Binding-site contacts:
Ligand atom O3 contacts residue GLY194 of chain 1.A at 2.3 Å (h-bond).
Ligand atom N2 contacts residue SER137 of chain 1.A at 3.1 Å (h-bond).
Ligand atom C2 contacts residue CYS47 of chain 1.A at 1.8 Å (hydrophobic).
Ligand atom O2 contacts residue CYS47 of chain 1.A at 3.1 Å (h-bond).
Ligand atom C4 contacts residue GLY194 of chain 1.A at 3.8 Å.
Ligand atom N3 contacts residue ASP130 of chain 1.A at 3.5 Å (salt-bridge).
Ligand atom C10 contacts residue SER137 of chain 1.A at 3.9 Å.
Ligand atom C14 contacts residue GLY136 of chain 1.A at 3.8 Å.
Ligand atom O1 contacts residue CYS47 of chain 1.A at 3.4 Å (h-bond).
Ligand atom C9 contacts residue GLY194 of chain 1.A at 3.8 Å.
Ligand atom C9 contacts residue HIS195 of chain 1.A at 3.5 Å.
Ligand atom N4 contacts residue ASP130 of chain 1.A at 3.5 Å.
Ligand atom O1 contacts residue HIS195 of chain 1.A at 2.9 Å (h-bond).
Ligand atom O4 contacts residue SER137 of chain 1.A at 3.2 Å (h-bond).
Ligand atom C6 contacts residue SER137 of chain 1.A at 3.3 Å.
Ligand atom O4 contacts residue GLY136 of chain 1.A at 3.4 Å.
Ligand atom O4 contacts residue SER135 of chain 1.A at 3.8 Å.
Ligand atom O4 contacts residue CYS47 of chain 1.A at 3.3 Å (h-bond).
Ligand atom C1 contacts residue CYS47 of chain 1.A at 2.8 Å (hydrophobic).
Ligand atom C13 contacts residue SER137 of chain 1.A at 3.9 Å.
Ligand atom C3 contacts residue CYS47 of chain 1.A at 2.7 Å (hydrophobic).
Ligand atom C10 contacts residue VAL48 of chain 1.A at 3.8 Å (hydrophobic).
Ligand atom C15 contacts residue ASP130 of chain 1.A at 4.0 Å.
Ligand atom C2 contacts residue SER135 of chain 1.A at 3.8 Å.
Ligand atom O3 contacts residue CYS47 of chain 1.A at 3.1 Å (h-bond).
Ligand atom C11 contacts residue SER137 of chain 1.A at 3.7 Å.
Ligand atom O4 contacts residue VAL48 of chain 1.A at 3.8 Å.
Ligand atom N1 contacts residue GLY194 of chain 1.A at 3.1 Å (h-bond).
Ligand atom C1 contacts residue HIS195 of chain 1.A at 3.7 Å.
Ligand atom O2 contacts residue GLN17 of chain 1.A at 3.2 Å (h-bond).
Ligand atom C4 contacts residue CYS47 of chain 1.A at 3.1 Å (hydrophobic).
Ligand atom O3 contacts residue HIS195 of chain 1.A at 3.4 Å.
Ligand atom C10 contacts residue GLN187 of chain 1.A at 3.8 Å.
Ligand atom C9 contacts residue GLN187 of chain 1.A at 3.7 Å.
Ligand atom C9 contacts residue GLY188 of chain 1.A at 3.5 Å.
Ligand atom C7 contacts residue GLY194 of chain 1.A at 3.6 Å.
Ligand atom C16 contacts residue ASP130 of chain 1.A at 3.7 Å.
Ligand atom C3 contacts residue GLY194 of chain 1.A at 3.5 Å.
Ligand atom C14 contacts residue SER137 of chain 1.A at 3.9 Å.
Ligand atom C8 contacts residue GLN187 of chain 1.A at 3.9 Å.

Sequence of chain 1.A:
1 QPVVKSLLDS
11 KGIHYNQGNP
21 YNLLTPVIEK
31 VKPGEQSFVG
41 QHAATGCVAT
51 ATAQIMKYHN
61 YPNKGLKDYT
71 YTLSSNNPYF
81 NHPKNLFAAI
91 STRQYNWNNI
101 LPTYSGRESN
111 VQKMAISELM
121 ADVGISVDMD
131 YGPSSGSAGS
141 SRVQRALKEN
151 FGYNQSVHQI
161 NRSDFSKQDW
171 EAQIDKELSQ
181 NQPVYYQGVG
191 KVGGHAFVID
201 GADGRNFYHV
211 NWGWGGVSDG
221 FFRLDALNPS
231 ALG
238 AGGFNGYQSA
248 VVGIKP

A small-molecule ligand and the protein it binds are described below.
Small molecule (SMILES): CC(C)C[C@H](NC(=O)[C@@H](O)CC(=O)O)C(=O)NCCCCNC(N)=[NH2+]